Sequence of chain 1.A:
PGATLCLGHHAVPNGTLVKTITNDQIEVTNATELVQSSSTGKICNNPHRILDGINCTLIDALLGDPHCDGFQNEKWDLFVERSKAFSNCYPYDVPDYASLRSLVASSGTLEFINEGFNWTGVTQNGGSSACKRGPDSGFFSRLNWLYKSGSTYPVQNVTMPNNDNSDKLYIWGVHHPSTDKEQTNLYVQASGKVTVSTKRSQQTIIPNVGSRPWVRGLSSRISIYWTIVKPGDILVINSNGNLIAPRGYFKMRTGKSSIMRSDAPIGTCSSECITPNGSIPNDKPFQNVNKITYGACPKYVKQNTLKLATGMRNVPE

Binding-site contacts:
Ligand atom C3 contacts residue VAL291 of chain 1.A at 4.3 Å (hydrophobic).
Ligand atom C4 contacts residue ASN279 of chain 1.A at 4.2 Å.
Ligand atom C7 contacts residue ASN279 of chain 1.A at 3.3 Å.
Ligand atom C2 contacts residue VAL291 of chain 1.A at 4.0 Å (hydrophobic).
Ligand atom C8 contacts residue SER39 of chain 1.A at 3.5 Å.
Ligand atom C7 contacts residue VAL291 of chain 1.A at 4.3 Å (hydrophobic).
Ligand atom O5 contacts residue ASN279 of chain 1.A at 2.4 Å (h-bond).
Ligand atom N2 contacts residue VAL291 of chain 1.A at 3.5 Å (h-bond).
Ligand atom C1 contacts residue ASN292 of chain 1.A at 4.0 Å.
Ligand atom C1 contacts residue ASN279 of chain 1.A at 1.4 Å.
Ligand atom O5 contacts residue ASN292 of chain 1.A at 3.7 Å.
Ligand atom O7 contacts residue ASN279 of chain 1.A at 3.2 Å (h-bond).
Ligand atom C8 contacts residue VAL291 of chain 1.A at 4.4 Å (hydrophobic).
Ligand atom C5 contacts residue ASN292 of chain 1.A at 4.0 Å.
Ligand atom C3 contacts residue ASN279 of chain 1.A at 3.7 Å.
Ligand atom C2 contacts residue ASN279 of chain 1.A at 2.3 Å.
Ligand atom C5 contacts residue ASN279 of chain 1.A at 3.7 Å.
Ligand atom C8 contacts residue GLU69 of chain 1.B at 3.5 Å.
Ligand atom C6 contacts residue ASN292 of chain 1.A at 4.2 Å.
Ligand atom N2 contacts residue ASN279 of chain 1.A at 2.8 Å (h-bond).
Ligand atom C1 contacts residue VAL291 of chain 1.A at 3.6 Å (hydrophobic).

This protein binds this small molecule.
Small molecule (SMILES): CC(=O)N[C@H]1[C@H](O[C@H]2[C@H](O)[C@@H](NC(C)=O)CO[C@@H]2CO)O[C@H](CO)[C@@H](O)[C@@H]1O

Sequence of chain 1.B:
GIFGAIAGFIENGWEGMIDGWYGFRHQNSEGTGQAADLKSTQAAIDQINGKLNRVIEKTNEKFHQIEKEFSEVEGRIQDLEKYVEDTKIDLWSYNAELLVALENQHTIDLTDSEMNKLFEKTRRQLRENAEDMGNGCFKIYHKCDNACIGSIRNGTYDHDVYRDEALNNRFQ